Sequence of chain 1.A:
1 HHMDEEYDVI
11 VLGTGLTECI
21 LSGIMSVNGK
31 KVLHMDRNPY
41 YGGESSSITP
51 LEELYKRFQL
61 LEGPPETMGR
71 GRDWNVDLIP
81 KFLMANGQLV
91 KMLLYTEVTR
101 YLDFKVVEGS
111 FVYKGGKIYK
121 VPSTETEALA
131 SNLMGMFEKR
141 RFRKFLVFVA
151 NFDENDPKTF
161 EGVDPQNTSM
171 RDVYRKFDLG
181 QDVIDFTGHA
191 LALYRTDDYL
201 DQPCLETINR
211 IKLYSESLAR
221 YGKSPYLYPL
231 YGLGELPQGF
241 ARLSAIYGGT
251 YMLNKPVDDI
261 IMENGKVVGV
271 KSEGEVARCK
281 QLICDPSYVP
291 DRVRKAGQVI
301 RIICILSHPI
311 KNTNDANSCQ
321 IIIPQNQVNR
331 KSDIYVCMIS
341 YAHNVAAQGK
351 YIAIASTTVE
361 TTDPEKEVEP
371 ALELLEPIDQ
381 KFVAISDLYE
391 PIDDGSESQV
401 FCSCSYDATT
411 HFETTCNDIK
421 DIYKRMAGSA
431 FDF

Binding-site contacts:
Ligand atom C20 contacts residue GLU97 of chain 1.A at 3.8 Å.
Ligand atom C18 contacts residue VAL27 of chain 1.A at 3.2 Å (hydrophobic).
Ligand atom C4 contacts residue ASP432 of chain 1.A at 4.3 Å.
Ligand atom C6 contacts residue ASP432 of chain 1.A at 3.0 Å.
Ligand atom C3 contacts residue ASP432 of chain 1.A at 3.1 Å.
Ligand atom C5 contacts residue ASP432 of chain 1.A at 3.1 Å.
Ligand atom C19 contacts residue VAL27 of chain 1.A at 3.4 Å (hydrophobic).
Ligand atom C8 contacts residue TYR95 of chain 1.A at 4.1 Å (hydrophobic).
Ligand atom C3 contacts residue PHE433 of chain 1.A at 4.0 Å (hydrophobic).
Ligand atom C1 contacts residue ASP432 of chain 1.A at 3.7 Å.
Ligand atom C5 contacts residue PHE433 of chain 1.A at 4.5 Å (hydrophobic).
Ligand atom C16 contacts residue TYR95 of chain 1.A at 4.1 Å (hydrophobic).
Ligand atom C7 contacts residue ASP432 of chain 1.A at 4.4 Å.
Ligand atom C17 contacts residue VAL27 of chain 1.A at 3.6 Å (hydrophobic).
Ligand atom C9 contacts residue TYR95 of chain 1.A at 4.1 Å (hydrophobic).
Ligand atom C20 contacts residue VAL27 of chain 1.A at 3.7 Å (hydrophobic).
Ligand atom C10 contacts residue TYR95 of chain 1.A at 4.4 Å (hydrophobic).
Ligand atom C16 contacts residue VAL27 of chain 1.A at 4.1 Å (hydrophobic).
Ligand atom C12 contacts residue TYR95 of chain 1.A at 4.2 Å (hydrophobic).
Ligand atom C2 contacts residue ASP432 of chain 1.A at 2.7 Å.
Ligand atom C20 contacts residue TYR95 of chain 1.A at 3.6 Å (hydrophobic).
Ligand atom C19 contacts residue TYR95 of chain 1.A at 3.1 Å (hydrophobic).
Ligand atom C4 contacts residue PHE433 of chain 1.A at 3.6 Å (hydrophobic).
Ligand atom C18 contacts residue TYR95 of chain 1.A at 3.9 Å (hydrophobic).

The small molecule below binds the protein below.
Small molecule (SMILES): C/C=C(\C)CC/C=C(\C)CC/C=C(\C)CCC=C(C)C